Binding-site contacts:
Ligand atom C13 contacts residue GD1 of chain 2.T at 2.9 Å.
Ligand atom C9 contacts residue GD1 of chain 2.T at 3.4 Å.
Ligand atom C4 contacts residue GD1 of chain 2.T at 3.7 Å.
Ligand atom C6 contacts residue GLU275 of chain 2.C at 3.9 Å.
Ligand atom O2 contacts residue GLU275 of chain 2.C at 4.4 Å.
Ligand atom N2 contacts residue GD1 of chain 2.T at 3.0 Å.
Ligand atom C13 contacts residue GLU275 of chain 2.C at 4.0 Å.
Ligand atom C6 contacts residue GD1 of chain 2.T at 3.4 Å.
Ligand atom O5 contacts residue GD1 of chain 2.T at 2.5 Å.
Ligand atom C5 contacts residue GD1 of chain 2.T at 3.5 Å.
Ligand atom N1 contacts residue GD1 of chain 2.T at 3.0 Å.
Ligand atom C2 contacts residue GD1 of chain 2.T at 4.0 Å.
Ligand atom C14 contacts residue GD1 of chain 2.T at 3.3 Å.
Ligand atom C3 contacts residue GD1 of chain 2.T at 3.8 Å.
Ligand atom C11 contacts residue GD1 of chain 2.T at 3.3 Å.
Ligand atom C7 contacts residue GLU275 of chain 2.C at 3.5 Å.
Ligand atom O4 contacts residue GD1 of chain 2.T at 4.3 Å.
Ligand atom O6 contacts residue GLU275 of chain 2.C at 4.4 Å.
Ligand atom C7 contacts residue GD1 of chain 2.T at 3.4 Å.
Ligand atom O5 contacts residue GLU275 of chain 2.C at 3.0 Å (salt-bridge).
Ligand atom N4 contacts residue GD1 of chain 2.T at 2.4 Å.
Ligand atom C10 contacts residue GD1 of chain 2.T at 3.7 Å.
Ligand atom C9 contacts residue GLU275 of chain 2.C at 4.2 Å.
Ligand atom O2 contacts residue GD1 of chain 2.T at 4.4 Å.
Ligand atom O1 contacts residue GLU275 of chain 2.C at 3.5 Å (salt-bridge).
Ligand atom O1 contacts residue GD1 of chain 2.T at 2.7 Å.
Ligand atom N4 contacts residue GLU275 of chain 2.C at 2.8 Å (salt-bridge).
Ligand atom C1 contacts residue GD1 of chain 2.T at 4.0 Å.
Ligand atom C8 contacts residue GD1 of chain 2.T at 3.7 Å.
Ligand atom O3 contacts residue GLU275 of chain 2.C at 3.3 Å (salt-bridge).
Ligand atom N3 contacts residue GD1 of chain 2.T at 2.8 Å.
Ligand atom O3 contacts residue GD1 of chain 2.T at 2.5 Å.
Ligand atom O6 contacts residue GD1 of chain 2.T at 3.6 Å.
Ligand atom C12 contacts residue GD1 of chain 2.T at 3.6 Å.

Sequence of chain 2.C:
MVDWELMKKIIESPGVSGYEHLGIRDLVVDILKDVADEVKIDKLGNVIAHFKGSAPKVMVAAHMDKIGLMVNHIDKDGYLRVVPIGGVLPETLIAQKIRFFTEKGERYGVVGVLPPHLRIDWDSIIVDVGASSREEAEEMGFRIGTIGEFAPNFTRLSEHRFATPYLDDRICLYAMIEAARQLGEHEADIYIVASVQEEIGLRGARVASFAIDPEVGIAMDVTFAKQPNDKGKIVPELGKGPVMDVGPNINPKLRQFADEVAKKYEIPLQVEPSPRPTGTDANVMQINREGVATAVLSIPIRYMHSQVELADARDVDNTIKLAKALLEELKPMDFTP

A protein and the small-molecule ligand that binds it are described below.
Small molecule (SMILES): C[C@@H](O)CN1CCN(CC(=O)O)CCN(CC(=O)O)CCN(CC(=O)O)CC1